A protein and the small-molecule ligand that binds it are described below.
Small molecule (SMILES): CC(=O)N[C@H]1[C@H](O[C@H]2[C@H](O)[C@H](NC(C)=O)CO[C@@H]2CO)O[C@H](CO)[C@@H](O)[C@@H]1O

Sequence of chain 1.C:
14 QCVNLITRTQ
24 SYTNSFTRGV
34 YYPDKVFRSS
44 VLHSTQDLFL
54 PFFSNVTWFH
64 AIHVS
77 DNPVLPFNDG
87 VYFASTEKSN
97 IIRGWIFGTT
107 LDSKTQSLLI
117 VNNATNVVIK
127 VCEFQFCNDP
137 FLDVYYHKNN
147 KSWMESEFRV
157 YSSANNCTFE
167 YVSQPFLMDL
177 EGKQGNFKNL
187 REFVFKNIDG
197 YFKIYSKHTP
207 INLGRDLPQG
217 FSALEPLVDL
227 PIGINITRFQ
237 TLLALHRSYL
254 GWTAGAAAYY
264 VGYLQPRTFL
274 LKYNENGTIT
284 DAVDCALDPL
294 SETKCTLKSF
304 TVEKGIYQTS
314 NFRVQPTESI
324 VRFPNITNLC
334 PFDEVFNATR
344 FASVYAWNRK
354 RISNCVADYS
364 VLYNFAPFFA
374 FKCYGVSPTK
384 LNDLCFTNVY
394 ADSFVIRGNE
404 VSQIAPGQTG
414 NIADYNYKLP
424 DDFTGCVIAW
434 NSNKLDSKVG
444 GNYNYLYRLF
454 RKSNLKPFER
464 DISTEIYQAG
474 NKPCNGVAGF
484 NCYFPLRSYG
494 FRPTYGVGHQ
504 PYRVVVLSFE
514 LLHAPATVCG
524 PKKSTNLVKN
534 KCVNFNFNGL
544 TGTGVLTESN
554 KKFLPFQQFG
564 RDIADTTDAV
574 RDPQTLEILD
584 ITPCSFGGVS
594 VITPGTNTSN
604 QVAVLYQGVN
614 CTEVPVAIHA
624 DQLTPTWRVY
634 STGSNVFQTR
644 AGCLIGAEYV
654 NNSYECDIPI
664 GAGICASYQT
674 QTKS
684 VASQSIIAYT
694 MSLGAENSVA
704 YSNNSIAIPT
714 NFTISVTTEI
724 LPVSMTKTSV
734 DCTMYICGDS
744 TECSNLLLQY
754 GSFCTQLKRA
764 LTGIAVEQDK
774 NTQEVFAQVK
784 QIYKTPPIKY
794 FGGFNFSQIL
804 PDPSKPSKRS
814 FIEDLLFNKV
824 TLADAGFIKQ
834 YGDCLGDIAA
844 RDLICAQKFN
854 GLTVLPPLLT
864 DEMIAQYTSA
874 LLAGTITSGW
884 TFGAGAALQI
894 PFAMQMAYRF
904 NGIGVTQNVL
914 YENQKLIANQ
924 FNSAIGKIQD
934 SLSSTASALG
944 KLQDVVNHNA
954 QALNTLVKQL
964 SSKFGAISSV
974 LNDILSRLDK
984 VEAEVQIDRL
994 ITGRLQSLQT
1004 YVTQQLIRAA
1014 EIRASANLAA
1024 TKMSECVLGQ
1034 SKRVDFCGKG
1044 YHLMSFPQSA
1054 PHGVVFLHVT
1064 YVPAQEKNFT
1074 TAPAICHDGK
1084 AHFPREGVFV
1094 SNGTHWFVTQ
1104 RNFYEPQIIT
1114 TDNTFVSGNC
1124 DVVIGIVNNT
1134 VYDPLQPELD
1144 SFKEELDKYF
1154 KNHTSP

Sequence of chain 1.A:
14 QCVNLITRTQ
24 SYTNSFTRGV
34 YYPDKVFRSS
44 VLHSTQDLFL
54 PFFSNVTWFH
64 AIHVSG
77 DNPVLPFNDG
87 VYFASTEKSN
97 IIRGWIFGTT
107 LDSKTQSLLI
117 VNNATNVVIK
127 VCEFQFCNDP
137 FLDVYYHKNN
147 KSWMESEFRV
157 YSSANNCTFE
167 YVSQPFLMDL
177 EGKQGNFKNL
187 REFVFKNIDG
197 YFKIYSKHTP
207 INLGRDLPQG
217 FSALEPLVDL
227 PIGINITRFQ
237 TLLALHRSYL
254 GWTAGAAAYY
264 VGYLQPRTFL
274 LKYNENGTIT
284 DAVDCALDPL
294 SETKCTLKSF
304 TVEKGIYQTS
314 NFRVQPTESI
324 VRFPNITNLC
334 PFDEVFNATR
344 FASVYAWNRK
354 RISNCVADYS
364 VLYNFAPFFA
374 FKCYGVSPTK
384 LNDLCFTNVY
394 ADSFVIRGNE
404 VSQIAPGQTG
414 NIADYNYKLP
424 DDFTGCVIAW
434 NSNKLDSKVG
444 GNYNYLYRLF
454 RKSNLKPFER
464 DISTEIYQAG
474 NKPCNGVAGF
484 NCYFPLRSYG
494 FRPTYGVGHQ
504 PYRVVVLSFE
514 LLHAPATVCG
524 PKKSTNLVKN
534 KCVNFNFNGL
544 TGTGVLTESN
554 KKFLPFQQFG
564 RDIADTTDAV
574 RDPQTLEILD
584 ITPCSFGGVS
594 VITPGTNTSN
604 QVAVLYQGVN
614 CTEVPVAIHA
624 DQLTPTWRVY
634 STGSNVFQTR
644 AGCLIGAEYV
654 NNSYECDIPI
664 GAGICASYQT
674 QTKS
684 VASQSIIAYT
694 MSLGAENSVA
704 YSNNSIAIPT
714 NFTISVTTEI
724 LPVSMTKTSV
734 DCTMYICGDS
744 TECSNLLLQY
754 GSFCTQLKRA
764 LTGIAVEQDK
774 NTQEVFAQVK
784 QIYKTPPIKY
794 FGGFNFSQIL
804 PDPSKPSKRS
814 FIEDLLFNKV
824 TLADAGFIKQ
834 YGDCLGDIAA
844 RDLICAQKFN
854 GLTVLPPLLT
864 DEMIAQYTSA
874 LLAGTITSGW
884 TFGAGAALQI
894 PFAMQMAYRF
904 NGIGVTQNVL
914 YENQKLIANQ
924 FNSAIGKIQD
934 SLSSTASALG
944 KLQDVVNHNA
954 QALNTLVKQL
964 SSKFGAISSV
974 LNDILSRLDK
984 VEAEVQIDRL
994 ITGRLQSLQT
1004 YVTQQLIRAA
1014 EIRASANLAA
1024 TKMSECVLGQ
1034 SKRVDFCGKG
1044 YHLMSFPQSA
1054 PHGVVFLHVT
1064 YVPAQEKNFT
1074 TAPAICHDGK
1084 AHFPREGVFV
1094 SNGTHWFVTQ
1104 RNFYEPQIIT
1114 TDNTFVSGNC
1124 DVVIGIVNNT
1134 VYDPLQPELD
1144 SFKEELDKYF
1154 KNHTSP

Binding-site contacts:
Ligand atom O3 contacts residue GLN833 of chain 1.C at 3.4 Å.
Ligand atom C3 contacts residue GLN833 of chain 1.C at 4.2 Å.
Ligand atom C6 contacts residue GLN833 of chain 1.C at 4.0 Å.
Ligand atom C7 contacts residue ASN613 of chain 1.A at 4.0 Å.
Ligand atom C2 contacts residue GLN833 of chain 1.C at 4.4 Å.
Ligand atom C1 contacts residue THR615 of chain 1.A at 3.3 Å.
Ligand atom C4 contacts residue GLN833 of chain 1.C at 3.9 Å.
Ligand atom O5 contacts residue THR615 of chain 1.A at 2.8 Å (h-bond).
Ligand atom C3 contacts residue ASN613 of chain 1.A at 3.5 Å.
Ligand atom C4 contacts residue ASN613 of chain 1.A at 4.1 Å.
Ligand atom C6 contacts residue THR615 of chain 1.A at 4.0 Å.
Ligand atom C1 contacts residue GLN833 of chain 1.C at 3.5 Å.
Ligand atom O5 contacts residue ASN613 of chain 1.A at 2.3 Å (h-bond).
Ligand atom C1 contacts residue ASN613 of chain 1.A at 1.5 Å.
Ligand atom C2 contacts residue ASN613 of chain 1.A at 2.5 Å.
Ligand atom O6 contacts residue THR615 of chain 1.A at 3.2 Å (h-bond).
Ligand atom C5 contacts residue THR615 of chain 1.A at 3.8 Å.
Ligand atom C5 contacts residue ASN613 of chain 1.A at 3.6 Å.
Ligand atom O5 contacts residue GLN833 of chain 1.C at 3.0 Å (h-bond).
Ligand atom O3 contacts residue ASN613 of chain 1.A at 3.6 Å.
Ligand atom C5 contacts residue GLN833 of chain 1.C at 4.0 Å.
Ligand atom N2 contacts residue ASN613 of chain 1.A at 2.8 Å (h-bond).